The small molecule below binds the protein below.
Small molecule (SMILES): CC(=O)N[C@@H]1[C@@H](O)[C@H](O)[C@@H](CO)O[C@H]1O

Sequence of chain 1.P:
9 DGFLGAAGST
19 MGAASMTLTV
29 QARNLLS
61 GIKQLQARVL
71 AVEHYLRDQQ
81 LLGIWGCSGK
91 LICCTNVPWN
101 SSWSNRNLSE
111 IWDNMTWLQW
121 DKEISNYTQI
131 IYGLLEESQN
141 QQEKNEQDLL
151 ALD

Binding-site contacts:
Ligand atom N2 contacts residue ASN107 of chain 1.P at 2.8 Å (h-bond).
Ligand atom C4 contacts residue ASN107 of chain 1.P at 4.2 Å.
Ligand atom C7 contacts residue ASN107 of chain 1.P at 3.2 Å.
Ligand atom C5 contacts residue ASN107 of chain 1.P at 3.7 Å.
Ligand atom O5 contacts residue ASN107 of chain 1.P at 2.4 Å (h-bond).
Ligand atom C2 contacts residue ASN107 of chain 1.P at 2.4 Å.
Ligand atom C7 contacts residue GLU110 of chain 1.P at 4.5 Å.
Ligand atom C8 contacts residue ASN107 of chain 1.P at 4.1 Å.
Ligand atom C1 contacts residue ASN107 of chain 1.P at 1.4 Å.
Ligand atom C8 contacts residue GLU110 of chain 1.P at 3.1 Å.
Ligand atom O7 contacts residue ASN107 of chain 1.P at 3.2 Å (h-bond).
Ligand atom C3 contacts residue ASN107 of chain 1.P at 3.8 Å.
Ligand atom O7 contacts residue SER109 of chain 1.P at 4.4 Å.